Sequence of chain 6.A:
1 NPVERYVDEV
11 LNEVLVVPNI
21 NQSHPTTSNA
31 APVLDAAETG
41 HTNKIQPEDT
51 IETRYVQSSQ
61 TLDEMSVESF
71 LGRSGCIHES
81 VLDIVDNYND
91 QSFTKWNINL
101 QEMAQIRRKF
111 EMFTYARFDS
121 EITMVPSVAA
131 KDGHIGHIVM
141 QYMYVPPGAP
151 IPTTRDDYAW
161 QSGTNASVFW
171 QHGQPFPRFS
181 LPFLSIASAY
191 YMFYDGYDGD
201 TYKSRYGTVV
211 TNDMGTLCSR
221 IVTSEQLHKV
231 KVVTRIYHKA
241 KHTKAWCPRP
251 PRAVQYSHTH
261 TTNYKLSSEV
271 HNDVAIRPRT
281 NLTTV

Binding-site contacts:
Ligand atom C1C contacts residue MET214 of chain 6.A at 3.5 Å (hydrophobic).
Ligand atom CM3 contacts residue ASN212 of chain 6.A at 3.5 Å.
Ligand atom F3 contacts residue TYR142 of chain 6.A at 2.8 Å.
Ligand atom N1A contacts residue TYR144 of chain 6.A at 3.1 Å.
Ligand atom F3 contacts residue SER167 of chain 6.A at 3.8 Å.
Ligand atom CM4 contacts residue PHE179 of chain 6.A at 3.8 Å (hydrophobic).
Ligand atom C1B contacts residue ILE98 of chain 6.A at 3.6 Å (hydrophobic).
Ligand atom F3 contacts residue ALA166 of chain 6.A at 2.8 Å.
Ligand atom F2 contacts residue VAL168 of chain 6.A at 2.6 Å.
Ligand atom C5B contacts residue LEU181 of chain 6.A at 3.4 Å (hydrophobic).
Ligand atom C2A contacts residue TYR144 of chain 6.A at 3.5 Å (hydrophobic).
Ligand atom O1 contacts residue MET214 of chain 6.A at 3.5 Å (h-bond).
Ligand atom F1 contacts residue PHE179 of chain 6.A at 3.8 Å.
Ligand atom F3 contacts residue MET143 of chain 6.A at 3.3 Å.
Ligand atom C3A contacts residue TYR144 of chain 6.A at 3.4 Å (hydrophobic).
Ligand atom N3A contacts residue TYR144 of chain 6.A at 3.7 Å.
Ligand atom C6B contacts residue LEU181 of chain 6.A at 3.4 Å (hydrophobic).
Ligand atom CM6 contacts residue MET214 of chain 6.A at 3.5 Å (hydrophobic).
Ligand atom CM4 contacts residue TYR142 of chain 6.A at 3.5 Å (hydrophobic).
Ligand atom F1 contacts residue LEU217 of chain 6.A at 3.4 Å.
Ligand atom CM2 contacts residue ILE122 of chain 6.A at 3.5 Å (hydrophobic).
Ligand atom C5 contacts residue MET214 of chain 6.A at 3.5 Å (hydrophobic).
Ligand atom CM6 contacts residue LEU184 of chain 6.A at 3.0 Å (hydrophobic).
Ligand atom F2 contacts residue PHE179 of chain 6.A at 3.3 Å.
Ligand atom C1B contacts residue LEU181 of chain 6.A at 3.7 Å (hydrophobic).
Ligand atom C2A contacts residue PHE179 of chain 6.A at 3.6 Å (hydrophobic).
Ligand atom C4 contacts residue TYR190 of chain 6.A at 3.4 Å (hydrophobic).
Ligand atom N3A contacts residue PHE179 of chain 6.A at 3.2 Å.
Ligand atom CM6 contacts residue TYR144 of chain 6.A at 3.3 Å (hydrophobic).
Ligand atom F2 contacts residue TYR142 of chain 6.A at 3.6 Å.
Ligand atom CM3 contacts residue TYR190 of chain 6.A at 3.5 Å (hydrophobic).
Ligand atom C4B contacts residue LEU181 of chain 6.A at 3.5 Å (hydrophobic).
Ligand atom C5B contacts residue TYR144 of chain 6.A at 3.5 Å (hydrophobic).
Ligand atom F1 contacts residue TYR142 of chain 6.A at 3.6 Å.
Ligand atom O1B contacts residue ILE98 of chain 6.A at 3.0 Å.
Ligand atom N1A contacts residue LEU181 of chain 6.A at 3.7 Å.
Ligand atom N1A contacts residue PHE179 of chain 6.A at 3.7 Å.
Ligand atom O1A contacts residue TYR144 of chain 6.A at 3.1 Å.
Ligand atom F3 contacts residue TYR144 of chain 6.A at 2.9 Å.
Ligand atom C3A contacts residue PHE179 of chain 6.A at 3.4 Å (hydrophobic).

The protein below binds the small molecule below.
Small molecule (SMILES): Cc1cc(CCCOc2c(C)cc(-c3noc(C(F)(F)F)n3)cc2C)on1

Sequence of chain 6.C:
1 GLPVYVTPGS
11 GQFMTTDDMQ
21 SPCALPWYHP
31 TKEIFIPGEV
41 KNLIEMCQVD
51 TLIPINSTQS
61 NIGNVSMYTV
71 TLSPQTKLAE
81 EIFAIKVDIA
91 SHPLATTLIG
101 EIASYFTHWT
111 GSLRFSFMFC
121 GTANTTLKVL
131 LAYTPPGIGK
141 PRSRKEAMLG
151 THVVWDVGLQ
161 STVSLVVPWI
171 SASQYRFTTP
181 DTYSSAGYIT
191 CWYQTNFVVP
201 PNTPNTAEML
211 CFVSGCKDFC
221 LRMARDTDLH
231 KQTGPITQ